Sequence of chain 1.A:
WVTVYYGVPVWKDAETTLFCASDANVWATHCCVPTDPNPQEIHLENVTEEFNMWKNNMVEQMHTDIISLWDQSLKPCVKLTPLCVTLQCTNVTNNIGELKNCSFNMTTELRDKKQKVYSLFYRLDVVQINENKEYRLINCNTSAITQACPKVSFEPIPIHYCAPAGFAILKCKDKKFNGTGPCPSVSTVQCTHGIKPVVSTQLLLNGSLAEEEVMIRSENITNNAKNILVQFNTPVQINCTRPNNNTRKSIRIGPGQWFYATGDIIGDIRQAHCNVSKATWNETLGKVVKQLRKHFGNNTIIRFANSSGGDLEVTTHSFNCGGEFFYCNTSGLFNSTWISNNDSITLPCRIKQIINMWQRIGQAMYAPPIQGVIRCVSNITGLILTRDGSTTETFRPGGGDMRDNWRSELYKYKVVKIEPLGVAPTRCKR

Binding-site contacts:
Ligand atom C8 contacts residue PHE203 of chain 1.A at 3.6 Å (hydrophobic).
Ligand atom O1 contacts residue THR206 of chain 1.A at 4.0 Å.
Ligand atom C8 contacts residue ASN204 of chain 1.A at 3.4 Å.
Ligand atom O7 contacts residue ASN204 of chain 1.A at 3.0 Å (h-bond).
Ligand atom N2 contacts residue THR206 of chain 1.A at 2.9 Å (h-bond).
Ligand atom N2 contacts residue ASN204 of chain 1.A at 4.3 Å.
Ligand atom O3 contacts residue THR206 of chain 1.A at 4.2 Å.
Ligand atom C7 contacts residue THR206 of chain 1.A at 3.5 Å.
Ligand atom C2 contacts residue THR206 of chain 1.A at 3.9 Å.
Ligand atom C7 contacts residue ASN204 of chain 1.A at 3.6 Å.
Ligand atom C8 contacts residue THR206 of chain 1.A at 3.2 Å.
Ligand atom O1 contacts residue ASN204 of chain 1.A at 3.6 Å.

This small molecule binds to this protein.
Small molecule (SMILES): CC(=O)N[C@@H]1[C@@H](O)[C@H](O)[C@@H](CO)O[C@H]1O